Binding-site contacts:
Ligand atom C16 contacts residue TRP30 of chain 1.A at 3.9 Å (hydrophobic).
Ligand atom C01 contacts residue PRO31 of chain 1.A at 3.8 Å (hydrophobic).
Ligand atom C14 contacts residue TRP30 of chain 1.A at 3.9 Å (hydrophobic).
Ligand atom C19 contacts residue HIS93 of chain 1.A at 3.8 Å.
Ligand atom N21 contacts residue ASN89 of chain 1.A at 2.7 Å (h-bond).
Ligand atom C07 contacts residue LEU43 of chain 1.A at 3.8 Å (hydrophobic).
Ligand atom N02 contacts residue VAL95 of chain 1.A at 3.7 Å.
Ligand atom C17 contacts residue MET98 of chain 1.A at 3.7 Å (hydrophobic).
Ligand atom C05 contacts residue VAL95 of chain 1.A at 3.9 Å (hydrophobic).
Ligand atom O20 contacts residue LEU43 of chain 1.A at 3.6 Å.
Ligand atom C22 contacts residue TYR88 of chain 1.A at 3.9 Å (hydrophobic).
Ligand atom C03 contacts residue ASN89 of chain 1.A at 3.9 Å.
Ligand atom O12 contacts residue TRP30 of chain 1.A at 3.8 Å.
Ligand atom C01 contacts residue PHE32 of chain 1.A at 3.8 Å (hydrophobic).
Ligand atom C24 contacts residue ASN89 of chain 1.A at 3.4 Å.
Ligand atom C24 contacts residue PRO90 of chain 1.A at 3.6 Å (hydrophobic).
Ligand atom C17 contacts residue VAL95 of chain 1.A at 3.8 Å (hydrophobic).
Ligand atom C03 contacts residue VAL95 of chain 1.A at 3.7 Å (hydrophobic).
Ligand atom C19 contacts residue LEU43 of chain 1.A at 3.8 Å (hydrophobic).
Ligand atom C07 contacts residue ASN89 of chain 1.A at 3.9 Å.
Ligand atom C23 contacts residue ASN89 of chain 1.A at 3.6 Å.
Ligand atom N10 contacts residue VAL95 of chain 1.A at 3.9 Å.
Ligand atom C01 contacts residue VAL36 of chain 1.A at 3.5 Å (hydrophobic).
Ligand atom C19 contacts residue ASN89 of chain 1.A at 3.7 Å.
Ligand atom C18 contacts residue VAL95 of chain 1.A at 3.8 Å (hydrophobic).
Ligand atom C22 contacts residue LEU43 of chain 1.A at 3.9 Å (hydrophobic).
Ligand atom O04 contacts residue ASN89 of chain 1.A at 2.9 Å (h-bond).
Ligand atom C25 contacts residue TYR88 of chain 1.A at 3.7 Å (hydrophobic).
Ligand atom C24 contacts residue TYR88 of chain 1.A at 3.5 Å (hydrophobic).
Ligand atom C13 contacts residue TRP30 of chain 1.A at 3.7 Å (hydrophobic).
Ligand atom C23 contacts residue HIS93 of chain 1.A at 3.5 Å.
Ligand atom C18 contacts residue PRO31 of chain 1.A at 3.9 Å (hydrophobic).
Ligand atom C06 contacts residue LEU43 of chain 1.A at 3.8 Å (hydrophobic).
Ligand atom C23 contacts residue PRO90 of chain 1.A at 3.5 Å (hydrophobic).
Ligand atom C06 contacts residue ASN89 of chain 1.A at 3.3 Å.
Ligand atom C17 contacts residue TRP30 of chain 1.A at 3.7 Å (hydrophobic).
Ligand atom C22 contacts residue ASN89 of chain 1.A at 3.5 Å.
Ligand atom C18 contacts residue TRP30 of chain 1.A at 3.6 Å (hydrophobic).
Ligand atom O20 contacts residue HIS93 of chain 1.A at 3.9 Å.
Ligand atom N02 contacts residue VAL36 of chain 1.A at 3.8 Å.

The protein below binds the small molecule below.
Small molecule (SMILES): CNC(=O)c1cc(C(=O)N[C@H]2C[C@@H]2C)cc([C@@H](O)c2ccccc2)n1

Sequence of chain 1.A:
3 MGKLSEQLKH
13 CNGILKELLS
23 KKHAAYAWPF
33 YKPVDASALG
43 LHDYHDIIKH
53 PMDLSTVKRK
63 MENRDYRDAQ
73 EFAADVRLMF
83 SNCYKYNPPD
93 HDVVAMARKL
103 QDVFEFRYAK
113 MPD